The small molecule below binds the protein below.
Small molecule (SMILES): CCOC(=O)c1cnc(N)nc1O

Binding-site contacts:
Ligand atom C12 contacts residue GLU74 of chain 3.A at 4.1 Å.
Ligand atom C2 contacts residue GLU22 of chain 3.A at 3.0 Å.
Ligand atom C9 contacts residue VAL52 of chain 1.A at 3.9 Å (hydrophobic).
Ligand atom O13 contacts residue ASN71 of chain 3.A at 3.8 Å.
Ligand atom C4 contacts residue LYS100 of chain 3.A at 4.2 Å.
Ligand atom N10 contacts residue ILE5 of chain 1.A at 4.2 Å.
Ligand atom C12 contacts residue LEU72 of chain 3.A at 3.7 Å (hydrophobic).
Ligand atom N11 contacts residue GLU74 of chain 3.A at 3.3 Å (salt-bridge).
Ligand atom C1 contacts residue HIS53 of chain 1.A at 3.6 Å.
Ligand atom N10 contacts residue VAL52 of chain 1.A at 3.0 Å (h-bond).
Ligand atom O13 contacts residue GLU74 of chain 3.A at 3.9 Å.
Ligand atom O13 contacts residue TYR54 of chain 1.A at 3.7 Å.
Ligand atom O3 contacts residue HIS53 of chain 1.A at 3.4 Å.
Ligand atom N8 contacts residue VAL52 of chain 1.A at 3.9 Å.
Ligand atom C12 contacts residue TYR54 of chain 1.A at 3.4 Å (hydrophobic).
Ligand atom C9 contacts residue TYR54 of chain 1.A at 3.3 Å (hydrophobic).
Ligand atom O5 contacts residue LYS100 of chain 3.A at 3.3 Å (salt-bridge).
Ligand atom O13 contacts residue LEU73 of chain 3.A at 3.1 Å (h-bond).
Ligand atom O13 contacts residue LEU72 of chain 3.A at 3.4 Å.
Ligand atom C4 contacts residue ALA18 of chain 3.A at 3.7 Å (hydrophobic).
Ligand atom N10 contacts residue THR51 of chain 1.A at 3.6 Å (h-bond).
Ligand atom N11 contacts residue TYR54 of chain 1.A at 3.1 Å (h-bond).
Ligand atom N10 contacts residue GLU74 of chain 3.A at 3.1 Å (salt-bridge).
Ligand atom C7 contacts residue TYR54 of chain 1.A at 3.4 Å (hydrophobic).
Ligand atom O5 contacts residue ASN71 of chain 3.A at 3.6 Å.
Ligand atom O5 contacts residue ALA18 of chain 3.A at 3.3 Å (h-bond).
Ligand atom C1 contacts residue GLU22 of chain 3.A at 3.5 Å.
Ligand atom N11 contacts residue LEU72 of chain 3.A at 4.1 Å.
Ligand atom O3 contacts residue ALA18 of chain 3.A at 3.6 Å.
Ligand atom N8 contacts residue HIS53 of chain 1.A at 3.5 Å.
Ligand atom O5 contacts residue GLY17 of chain 3.A at 4.0 Å.
Ligand atom C6 contacts residue TYR54 of chain 1.A at 3.6 Å (hydrophobic).
Ligand atom N8 contacts residue TYR54 of chain 1.A at 3.4 Å.
Ligand atom C1 contacts residue ALA18 of chain 3.A at 4.1 Å (hydrophobic).
Ligand atom N10 contacts residue TYR54 of chain 1.A at 3.4 Å.
Ligand atom C9 contacts residue GLU74 of chain 3.A at 3.8 Å.
Ligand atom C2 contacts residue ALA18 of chain 3.A at 3.4 Å (hydrophobic).
Ligand atom C2 contacts residue LEU19 of chain 3.A at 4.1 Å (hydrophobic).
Ligand atom C7 contacts residue HIS53 of chain 1.A at 3.2 Å.
Ligand atom C2 contacts residue HIS53 of chain 1.A at 4.2 Å.

Sequence of chain 3.A:
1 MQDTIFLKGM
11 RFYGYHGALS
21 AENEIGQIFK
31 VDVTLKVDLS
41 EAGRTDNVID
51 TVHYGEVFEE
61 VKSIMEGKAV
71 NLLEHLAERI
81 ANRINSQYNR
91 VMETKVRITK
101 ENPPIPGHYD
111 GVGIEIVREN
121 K

Sequence of chain 1.A:
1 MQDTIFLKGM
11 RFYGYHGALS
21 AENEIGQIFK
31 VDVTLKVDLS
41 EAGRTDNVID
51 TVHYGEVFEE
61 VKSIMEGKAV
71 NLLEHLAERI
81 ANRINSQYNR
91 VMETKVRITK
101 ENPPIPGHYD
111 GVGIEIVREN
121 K